A protein and the small-molecule ligand that binds it are described below.
Small molecule (SMILES): Cc1cc(O)nc(O)n1

Sequence of chain 1.E:
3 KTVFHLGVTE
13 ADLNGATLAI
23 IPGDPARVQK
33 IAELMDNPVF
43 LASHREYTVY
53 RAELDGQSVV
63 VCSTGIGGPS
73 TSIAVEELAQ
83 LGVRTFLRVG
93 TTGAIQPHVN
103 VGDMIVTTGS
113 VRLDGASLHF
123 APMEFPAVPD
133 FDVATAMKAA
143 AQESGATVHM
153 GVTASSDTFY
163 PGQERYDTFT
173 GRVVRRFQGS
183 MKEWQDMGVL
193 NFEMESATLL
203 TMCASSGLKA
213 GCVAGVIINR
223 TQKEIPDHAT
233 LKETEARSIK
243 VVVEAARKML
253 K

Binding-site contacts:
Ligand atom C6 contacts residue GLY95 of chain 1.E at 3.7 Å.
Ligand atom C4 contacts residue PHE161 of chain 1.E at 4.1 Å (hydrophobic).
Ligand atom O6 contacts residue GLY95 of chain 1.E at 3.7 Å.
Ligand atom N3 contacts residue TRS1 of chain 1.XA at 2.9 Å (h-bond).
Ligand atom C5 contacts residue GLY95 of chain 1.E at 3.4 Å.
Ligand atom C6 contacts residue PHE161 of chain 1.E at 3.8 Å (hydrophobic).
Ligand atom C6 contacts residue ILE220 of chain 1.E at 4.2 Å (hydrophobic).
Ligand atom C6 contacts residue ARG167 of chain 1.E at 3.8 Å.
Ligand atom C2 contacts residue PHE194 of chain 1.E at 3.6 Å (hydrophobic).
Ligand atom O2 contacts residue PHE161 of chain 1.E at 3.9 Å.
Ligand atom C2 contacts residue GLN165 of chain 1.E at 3.7 Å.
Ligand atom N3 contacts residue THR93 of chain 1.E at 4.3 Å.
Ligand atom N1 contacts residue PHE161 of chain 1.E at 3.6 Å.
Ligand atom CI contacts residue THR94 of chain 1.E at 3.8 Å.
Ligand atom O6 contacts residue ILE220 of chain 1.E at 3.5 Å.
Ligand atom C5 contacts residue ILE220 of chain 1.E at 4.1 Å (hydrophobic).
Ligand atom C6 contacts residue GLN165 of chain 1.E at 3.7 Å.
Ligand atom N1 contacts residue GLN165 of chain 1.E at 2.8 Å (h-bond).
Ligand atom C5 contacts residue THR94 of chain 1.E at 3.9 Å.
Ligand atom CI contacts residue TRS1 of chain 1.XA at 3.4 Å.
Ligand atom C4 contacts residue TRS1 of chain 1.XA at 3.6 Å.
Ligand atom C2 contacts residue GLU195 of chain 1.E at 4.1 Å.
Ligand atom O6 contacts residue ARG167 of chain 1.E at 2.9 Å (salt-bridge).
Ligand atom O2 contacts residue TRS1 of chain 1.XA at 3.4 Å.
Ligand atom N3 contacts residue PHE161 of chain 1.E at 3.9 Å.
Ligand atom C4 contacts residue GLY95 of chain 1.E at 3.8 Å.
Ligand atom C5 contacts residue PHE161 of chain 1.E at 4.1 Å (hydrophobic).
Ligand atom O2 contacts residue PHE194 of chain 1.E at 3.8 Å.
Ligand atom CI contacts residue THR93 of chain 1.E at 3.3 Å.
Ligand atom O2 contacts residue MET196 of chain 1.E at 3.5 Å.
Ligand atom C2 contacts residue TRS1 of chain 1.XA at 3.9 Å.
Ligand atom CI contacts residue ILE219 of chain 1.E at 3.8 Å (hydrophobic).
Ligand atom O2 contacts residue GLU195 of chain 1.E at 3.3 Å.
Ligand atom C2 contacts residue PHE161 of chain 1.E at 3.7 Å (hydrophobic).
Ligand atom O2 contacts residue GLN165 of chain 1.E at 3.0 Å (h-bond).
Ligand atom O6 contacts residue GLN165 of chain 1.E at 3.6 Å (h-bond).
Ligand atom N1 contacts residue ARG167 of chain 1.E at 4.1 Å.
Ligand atom N1 contacts residue PHE194 of chain 1.E at 3.8 Å.
Ligand atom C4 contacts residue THR94 of chain 1.E at 4.0 Å.
Ligand atom N3 contacts residue PHE194 of chain 1.E at 4.1 Å.